A small-molecule ligand and the protein it binds are described below.
Small molecule (SMILES): CC(F)(F)c1cc(F)ccc1-c1sc2cc(O)ccc2c1Oc1ccc(/C=C/C(=O)O)cc1

Sequence of chain 1.B:
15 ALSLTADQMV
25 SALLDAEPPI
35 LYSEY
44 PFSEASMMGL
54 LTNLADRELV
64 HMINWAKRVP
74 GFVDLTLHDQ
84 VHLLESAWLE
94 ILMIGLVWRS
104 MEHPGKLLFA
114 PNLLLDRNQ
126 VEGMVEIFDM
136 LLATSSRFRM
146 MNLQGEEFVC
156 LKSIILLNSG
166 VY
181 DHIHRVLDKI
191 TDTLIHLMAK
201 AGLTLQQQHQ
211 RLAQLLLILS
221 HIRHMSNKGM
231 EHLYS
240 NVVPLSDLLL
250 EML

Binding-site contacts:
Ligand atom C4 contacts residue LEU99 of chain 1.B at 3.9 Å (hydrophobic).
Ligand atom C26 contacts residue GLY229 of chain 1.B at 3.9 Å.
Ligand atom O22 contacts residue ASN240 of chain 1.B at 3.3 Å (h-bond).
Ligand atom C16 contacts residue THR55 of chain 1.B at 3.4 Å.
Ligand atom F29 contacts residue HIS232 of chain 1.B at 3.8 Å.
Ligand atom O11 contacts residue GLU61 of chain 1.B at 2.9 Å (salt-bridge).
Ligand atom C3 contacts residue GLU61 of chain 1.B at 3.5 Å.
Ligand atom C18 contacts residue ALA58 of chain 1.B at 3.7 Å (hydrophobic).
Ligand atom F33 contacts residue LEU54 of chain 1.B at 3.9 Å.
Ligand atom F31 contacts residue LEU136 of chain 1.B at 3.1 Å.
Ligand atom O23 contacts residue ASN240 of chain 1.B at 3.0 Å (h-bond).
Ligand atom C7 contacts residue LEU54 of chain 1.B at 3.8 Å (hydrophobic).
Ligand atom C19 contacts residue ALA58 of chain 1.B at 3.6 Å (hydrophobic).
Ligand atom C26 contacts residue MET129 of chain 1.B at 3.9 Å (hydrophobic).
Ligand atom F29 contacts residue ILE132 of chain 1.B at 2.9 Å.
Ligand atom C1 contacts residue LEU233 of chain 1.B at 3.9 Å (hydrophobic).
Ligand atom C21 contacts residue ASN240 of chain 1.B at 3.6 Å.
Ligand atom O23 contacts residue VAL241 of chain 1.B at 3.8 Å.
Ligand atom C27 contacts residue GLY229 of chain 1.B at 3.6 Å.
Ligand atom C2 contacts residue GLU61 of chain 1.B at 3.1 Å.
Ligand atom C32 contacts residue LEU136 of chain 1.B at 3.7 Å (hydrophobic).
Ligand atom C17 contacts residue LEU233 of chain 1.B at 3.6 Å (hydrophobic).
Ligand atom F33 contacts residue PHE112 of chain 1.B at 3.5 Å.
Ligand atom C15 contacts residue LEU54 of chain 1.B at 3.8 Å (hydrophobic).
Ligand atom C18 contacts residue LEU233 of chain 1.B at 3.5 Å (hydrophobic).
Ligand atom O12 contacts residue LEU54 of chain 1.B at 3.4 Å.
Ligand atom O22 contacts residue VAL241 of chain 1.B at 2.7 Å (h-bond).
Ligand atom C14 contacts residue LEU54 of chain 1.B at 3.8 Å (hydrophobic).
Ligand atom O11 contacts residue LEU95 of chain 1.B at 3.5 Å (h-bond).
Ligand atom F29 contacts residue GLY229 of chain 1.B at 3.4 Å.
Ligand atom O11 contacts residue ARG102 of chain 1.B at 3.0 Å (salt-bridge).
Ligand atom O22 contacts residue TYR234 of chain 1.B at 3.3 Å (h-bond).
Ligand atom C27 contacts residue LEU233 of chain 1.B at 3.5 Å (hydrophobic).
Ligand atom C25 contacts residue MET129 of chain 1.B at 3.7 Å (hydrophobic).
Ligand atom C16 contacts residue LEU233 of chain 1.B at 3.5 Å (hydrophobic).
Ligand atom C28 contacts residue LEU233 of chain 1.B at 3.7 Å (hydrophobic).
Ligand atom C4 contacts residue LEU95 of chain 1.B at 3.8 Å (hydrophobic).
Ligand atom F31 contacts residue PHE112 of chain 1.B at 3.3 Å.
Ligand atom C21 contacts residue VAL241 of chain 1.B at 3.5 Å (hydrophobic).
Ligand atom C15 contacts residue THR55 of chain 1.B at 3.8 Å.